Binding-site contacts:
Ligand atom O7 contacts residue GLN297 of chain 1.B at 4.3 Å.
Ligand atom C5 contacts residue ASN288 of chain 1.B at 3.6 Å.
Ligand atom C2 contacts residue GLN297 of chain 1.B at 4.3 Å.
Ligand atom C1 contacts residue GLN297 of chain 1.B at 4.1 Å.
Ligand atom O7 contacts residue ASN288 of chain 1.B at 3.5 Å (h-bond).
Ligand atom O5 contacts residue ASN288 of chain 1.B at 2.3 Å (h-bond).
Ligand atom N2 contacts residue ASN288 of chain 1.B at 2.9 Å (h-bond).
Ligand atom C1 contacts residue ALA295 of chain 1.B at 4.2 Å (hydrophobic).
Ligand atom C3 contacts residue ASN288 of chain 1.B at 3.8 Å.
Ligand atom C4 contacts residue ASN288 of chain 1.B at 4.2 Å.
Ligand atom O7 contacts residue ASN253 of chain 1.B at 4.3 Å.
Ligand atom C7 contacts residue GLN297 of chain 1.B at 3.7 Å.
Ligand atom C1 contacts residue ASN288 of chain 1.B at 1.4 Å.
Ligand atom C2 contacts residue ASN288 of chain 1.B at 2.4 Å.
Ligand atom C6 contacts residue THR290 of chain 1.B at 4.2 Å.
Ligand atom C7 contacts residue ASN288 of chain 1.B at 3.5 Å.
Ligand atom C8 contacts residue GLN297 of chain 1.B at 3.5 Å.
Ligand atom O5 contacts residue THR290 of chain 1.B at 4.0 Å.
Ligand atom N2 contacts residue GLN297 of chain 1.B at 3.4 Å (h-bond).
Ligand atom C5 contacts residue THR290 of chain 1.B at 4.5 Å.

Sequence of chain 1.B:
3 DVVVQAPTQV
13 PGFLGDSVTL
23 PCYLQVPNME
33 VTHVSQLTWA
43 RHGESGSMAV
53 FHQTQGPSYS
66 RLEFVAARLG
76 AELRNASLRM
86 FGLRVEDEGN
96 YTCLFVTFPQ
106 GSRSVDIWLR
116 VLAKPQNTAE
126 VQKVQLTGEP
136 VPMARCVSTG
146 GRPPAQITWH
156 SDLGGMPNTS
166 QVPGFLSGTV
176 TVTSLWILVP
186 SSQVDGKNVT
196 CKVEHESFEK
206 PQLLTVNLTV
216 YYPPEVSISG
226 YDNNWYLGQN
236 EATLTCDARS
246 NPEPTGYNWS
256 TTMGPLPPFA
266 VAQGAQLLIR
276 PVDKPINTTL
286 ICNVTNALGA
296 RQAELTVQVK

The small molecule below binds the protein below.
Small molecule (SMILES): CC(=O)N[C@@H]1[C@@H](O)[C@H](O)[C@@H](CO)O[C@H]1O